Sequence of chain 1.J:
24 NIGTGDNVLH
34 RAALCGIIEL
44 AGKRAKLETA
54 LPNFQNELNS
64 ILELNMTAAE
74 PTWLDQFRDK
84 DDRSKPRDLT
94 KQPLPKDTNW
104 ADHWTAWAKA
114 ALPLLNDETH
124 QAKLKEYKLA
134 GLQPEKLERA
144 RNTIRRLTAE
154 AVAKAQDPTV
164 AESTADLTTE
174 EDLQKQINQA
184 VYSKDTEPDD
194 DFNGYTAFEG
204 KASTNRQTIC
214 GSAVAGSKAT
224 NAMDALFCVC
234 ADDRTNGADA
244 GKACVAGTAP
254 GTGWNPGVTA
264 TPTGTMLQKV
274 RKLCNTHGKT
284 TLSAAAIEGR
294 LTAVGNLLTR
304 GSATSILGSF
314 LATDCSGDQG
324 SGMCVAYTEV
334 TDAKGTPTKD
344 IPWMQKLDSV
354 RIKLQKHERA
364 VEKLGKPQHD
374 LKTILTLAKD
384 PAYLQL

Sequence of chain 1.K:
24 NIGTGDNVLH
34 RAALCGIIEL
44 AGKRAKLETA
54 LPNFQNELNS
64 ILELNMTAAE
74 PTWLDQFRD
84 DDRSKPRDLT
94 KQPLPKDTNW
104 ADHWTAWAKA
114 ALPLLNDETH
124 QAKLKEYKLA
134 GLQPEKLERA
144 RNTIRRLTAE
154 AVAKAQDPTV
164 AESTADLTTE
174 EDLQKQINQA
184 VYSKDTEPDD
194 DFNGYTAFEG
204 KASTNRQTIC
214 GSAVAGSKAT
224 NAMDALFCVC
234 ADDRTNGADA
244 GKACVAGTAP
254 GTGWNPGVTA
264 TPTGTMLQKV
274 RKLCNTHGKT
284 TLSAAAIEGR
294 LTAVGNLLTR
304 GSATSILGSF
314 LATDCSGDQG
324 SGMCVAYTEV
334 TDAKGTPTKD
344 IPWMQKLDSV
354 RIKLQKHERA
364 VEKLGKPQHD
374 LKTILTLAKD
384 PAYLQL

Binding-site contacts:
Ligand atom C6 contacts residue ASN102 of chain 1.K at 3.5 Å.
Ligand atom O5 contacts residue TRP103 of chain 1.K at 2.8 Å (h-bond).
Ligand atom C3 contacts residue ASP100 of chain 1.K at 3.3 Å.
Ligand atom C2 contacts residue ASN68 of chain 1.K at 2.5 Å.
Ligand atom C7 contacts residue TRP76 of chain 1.K at 3.7 Å (hydrophobic).
Ligand atom O3 contacts residue ASN102 of chain 1.K at 3.5 Å (h-bond).
Ligand atom C2 contacts residue ASN102 of chain 1.K at 3.2 Å.
Ligand atom O4 contacts residue TRP103 of chain 1.K at 3.0 Å (h-bond).
Ligand atom O4 contacts residue ASN102 of chain 1.K at 3.2 Å (h-bond).
Ligand atom O7 contacts residue TRP110 of chain 1.K at 2.9 Å (h-bond).
Ligand atom C8 contacts residue ARG148 of chain 1.K at 3.4 Å.
Ligand atom O2 contacts residue ASN102 of chain 1.K at 2.2 Å (h-bond).
Ligand atom C7 contacts residue ASN68 of chain 1.K at 3.5 Å.
Ligand atom N2 contacts residue ASN68 of chain 1.K at 2.9 Å (h-bond).
Ligand atom O3 contacts residue TRP110 of chain 1.K at 3.1 Å.
Ligand atom O4 contacts residue ASP100 of chain 1.K at 2.6 Å (salt-bridge).
Ligand atom C6 contacts residue ASP100 of chain 1.K at 3.7 Å.
Ligand atom O2 contacts residue TRP103 of chain 1.K at 3.2 Å.
Ligand atom C3 contacts residue TRP103 of chain 1.K at 3.6 Å (hydrophobic).
Ligand atom C6 contacts residue THR101 of chain 1.K at 3.7 Å.
Ligand atom O6 contacts residue ASN102 of chain 1.K at 3.4 Å (h-bond).
Ligand atom O3 contacts residue THR101 of chain 1.K at 3.5 Å.
Ligand atom O5 contacts residue ASN68 of chain 1.K at 2.4 Å (h-bond).
Ligand atom O6 contacts residue ASP100 of chain 1.K at 2.6 Å (salt-bridge).
Ligand atom O7 contacts residue ASN68 of chain 1.K at 3.6 Å.
Ligand atom C5 contacts residue ASN68 of chain 1.K at 3.6 Å.
Ligand atom O2 contacts residue THR101 of chain 1.K at 3.4 Å.
Ligand atom C1 contacts residue ASN68 of chain 1.K at 1.4 Å.
Ligand atom O4 contacts residue ARG148 of chain 1.K at 3.6 Å.
Ligand atom N2 contacts residue TRP76 of chain 1.K at 3.3 Å.
Ligand atom C1 contacts residue TRP103 of chain 1.K at 3.4 Å (hydrophobic).
Ligand atom C4 contacts residue THR101 of chain 1.K at 3.6 Å.
Ligand atom O4 contacts residue ASP100 of chain 1.K at 3.3 Å (salt-bridge).
Ligand atom O3 contacts residue ASP100 of chain 1.K at 3.7 Å.
Ligand atom C6 contacts residue ASN102 of chain 1.K at 3.4 Å.
Ligand atom O6 contacts residue ALA72 of chain 1.K at 3.4 Å.
Ligand atom O7 contacts residue TRP76 of chain 1.K at 3.3 Å.
Ligand atom C5 contacts residue ASN102 of chain 1.K at 3.4 Å.
Ligand atom O7 contacts residue LEU65 of chain 1.K at 3.5 Å.
Ligand atom C5 contacts residue THR101 of chain 1.K at 3.6 Å.

This protein binds this small molecule.
Small molecule (SMILES): CC(=O)N[C@H]1[C@H](O[C@H]2[C@H](O)[C@@H](NC(C)=O)CO[C@@H]2CO)O[C@H](CO)[C@@H](O[C@@H]2O[C@H](CO[C@H]3O[C@H](CO)[C@@H](O)[C@H](O)[C@@H]3O)[C@@H](O)[C@H](O[C@H]3O[C@H](CO)[C@@H](O)[C@H](O)[C@@H]3O)[C@@H]2O)[C@@H]1O